Binding-site contacts:
Ligand atom O5 contacts residue TRP184 of chain 1.D at 3.8 Å.
Ligand atom N2 contacts residue ILE206 of chain 1.D at 4.1 Å.
Ligand atom O4 contacts residue HIS204 of chain 1.D at 4.1 Å.
Ligand atom C8 contacts residue ILE206 of chain 1.D at 3.8 Å (hydrophobic).
Ligand atom C1 contacts residue ASN141 of chain 1.D at 1.5 Å.
Ligand atom O2 contacts residue TRP187 of chain 1.D at 3.2 Å (h-bond).
Ligand atom O5 contacts residue ASN141 of chain 1.D at 2.4 Å (h-bond).
Ligand atom O6 contacts residue TRP187 of chain 1.D at 3.8 Å.
Ligand atom O3 contacts residue HIS186 of chain 1.D at 2.8 Å (h-bond).
Ligand atom C6 contacts residue THR143 of chain 1.D at 4.0 Å.
Ligand atom O3 contacts residue TRP187 of chain 1.D at 4.0 Å.
Ligand atom O4 contacts residue TRP187 of chain 1.D at 3.8 Å.
Ligand atom N2 contacts residue HIS186 of chain 1.D at 3.6 Å (h-bond).
Ligand atom C6 contacts residue TRP184 of chain 1.D at 4.0 Å (hydrophobic).
Ligand atom C6 contacts residue LYS185 of chain 1.D at 3.8 Å.
Ligand atom C5 contacts residue ASN141 of chain 1.D at 3.7 Å.
Ligand atom C8 contacts residue HIS186 of chain 1.D at 3.7 Å.
Ligand atom C1 contacts residue HIS186 of chain 1.D at 4.1 Å.
Ligand atom O2 contacts residue HIS186 of chain 1.D at 4.1 Å.
Ligand atom O7 contacts residue HIS186 of chain 1.D at 3.0 Å.
Ligand atom C5 contacts residue TRP184 of chain 1.D at 3.8 Å (hydrophobic).
Ligand atom C3 contacts residue HIS186 of chain 1.D at 4.0 Å.
Ligand atom N2 contacts residue ASN141 of chain 1.D at 3.0 Å (h-bond).
Ligand atom O4 contacts residue TYR189 of chain 1.D at 3.8 Å.
Ligand atom C7 contacts residue ILE206 of chain 1.D at 3.9 Å (hydrophobic).
Ligand atom C3 contacts residue TRP187 of chain 1.D at 3.9 Å (hydrophobic).
Ligand atom C1 contacts residue LYS185 of chain 1.D at 3.7 Å.
Ligand atom C1 contacts residue HIS204 of chain 1.D at 4.1 Å.
Ligand atom C6 contacts residue TYR189 of chain 1.D at 4.1 Å (hydrophobic).
Ligand atom C2 contacts residue ASN141 of chain 1.D at 2.6 Å.
Ligand atom C3 contacts residue ASN141 of chain 1.D at 3.9 Å.
Ligand atom O7 contacts residue ASN141 of chain 1.D at 2.9 Å (h-bond).
Ligand atom C2 contacts residue HIS186 of chain 1.D at 4.0 Å.
Ligand atom C7 contacts residue HIS186 of chain 1.D at 3.3 Å.
Ligand atom O5 contacts residue TRP187 of chain 1.D at 3.8 Å.
Ligand atom O5 contacts residue LYS185 of chain 1.D at 4.0 Å.
Ligand atom C7 contacts residue ASN141 of chain 1.D at 3.1 Å.
Ligand atom C3 contacts residue HIS204 of chain 1.D at 4.0 Å.
Ligand atom O7 contacts residue THR202 of chain 1.D at 3.7 Å.
Ligand atom C2 contacts residue TRP184 of chain 1.D at 4.1 Å (hydrophobic).

A small-molecule ligand and the protein it binds are described below.
Small molecule (SMILES): CC(=O)N[C@H]1[C@H](O[C@H]2[C@H](O)[C@@H](NC(C)=O)CO[C@@H]2CO)O[C@H](CO)[C@@H](O[C@@H]2O[C@H](CO[C@H]3O[C@H](CO[C@H]4O[C@H](CO)[C@@H](O)[C@H](O)[C@@H]4O)[C@@H](O)[C@H](O)[C@@H]3O)[C@@H](O)[C@H](O)[C@@H]2O)[C@@H]1O

Sequence of chain 1.D:
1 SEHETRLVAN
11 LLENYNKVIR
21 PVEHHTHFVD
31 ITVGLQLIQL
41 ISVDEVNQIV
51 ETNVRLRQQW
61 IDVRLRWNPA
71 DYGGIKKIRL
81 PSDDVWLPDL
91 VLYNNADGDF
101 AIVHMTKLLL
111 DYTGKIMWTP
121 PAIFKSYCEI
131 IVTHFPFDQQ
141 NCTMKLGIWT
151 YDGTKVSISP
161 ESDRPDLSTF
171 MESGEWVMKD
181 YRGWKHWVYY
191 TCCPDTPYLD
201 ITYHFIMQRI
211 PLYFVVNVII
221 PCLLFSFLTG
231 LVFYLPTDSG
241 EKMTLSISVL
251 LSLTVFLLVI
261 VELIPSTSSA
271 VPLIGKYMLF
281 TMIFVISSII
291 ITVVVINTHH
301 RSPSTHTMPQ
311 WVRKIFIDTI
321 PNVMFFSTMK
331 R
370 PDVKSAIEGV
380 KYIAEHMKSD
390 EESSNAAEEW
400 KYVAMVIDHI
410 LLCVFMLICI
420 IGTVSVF